Sequence of chain 1.G:
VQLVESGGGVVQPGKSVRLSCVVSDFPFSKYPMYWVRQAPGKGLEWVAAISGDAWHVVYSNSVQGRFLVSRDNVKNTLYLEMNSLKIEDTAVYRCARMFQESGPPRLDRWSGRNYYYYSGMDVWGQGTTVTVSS

Sequence of chain 1.H:
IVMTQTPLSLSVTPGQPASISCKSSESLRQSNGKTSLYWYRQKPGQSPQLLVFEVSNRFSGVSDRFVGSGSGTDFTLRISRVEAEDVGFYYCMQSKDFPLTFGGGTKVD

Binding-site contacts:
Ligand atom O2 contacts residue PHE60 of chain 1.H at 3.2 Å.
Ligand atom C6 contacts residue ARG98 of chain 1.G at 3.9 Å.
Ligand atom O2 contacts residue GLU102 of chain 1.G at 3.0 Å (salt-bridge).
Ligand atom C7 contacts residue GLU102 of chain 1.G at 3.8 Å.
Ligand atom O6 contacts residue GLU102 of chain 1.G at 3.0 Å (salt-bridge).
Ligand atom C2 contacts residue GLU102 of chain 1.G at 3.9 Å.
Ligand atom C6 contacts residue PHE60 of chain 1.H at 3.8 Å (hydrophobic).
Ligand atom C5 contacts residue ASN126 of chain 1.B at 3.6 Å.
Ligand atom C3 contacts residue ASN126 of chain 1.B at 3.8 Å.
Ligand atom O3 contacts residue ASN33 of chain 1.H at 3.5 Å (h-bond).
Ligand atom N2 contacts residue ASN126 of chain 1.B at 2.6 Å (h-bond).
Ligand atom O5 contacts residue ARG98 of chain 1.G at 3.9 Å.
Ligand atom C3 contacts residue TYR32 of chain 1.G at 3.5 Å (hydrophobic).
Ligand atom O4 contacts residue ASP26 of chain 1.G at 3.4 Å (salt-bridge).
Ligand atom C1 contacts residue ASN126 of chain 1.B at 1.4 Å.
Ligand atom O4 contacts residue GLU102 of chain 1.G at 3.2 Å.
Ligand atom C4 contacts residue PHE27 of chain 1.G at 3.7 Å (hydrophobic).
Ligand atom O2 contacts residue TYR32 of chain 1.G at 3.3 Å (h-bond).
Ligand atom C8 contacts residue ARG122 of chain 1.B at 3.8 Å.
Ligand atom C8 contacts residue GLU123 of chain 1.B at 3.9 Å.
Ligand atom O6 contacts residue VAL2 of chain 1.G at 3.3 Å.
Ligand atom O7 contacts residue GLU102 of chain 1.G at 2.8 Å (salt-bridge).
Ligand atom O6 contacts residue PHE27 of chain 1.G at 3.3 Å.
Ligand atom O4 contacts residue PHE60 of chain 1.H at 3.5 Å.
Ligand atom O3 contacts residue TYR32 of chain 1.G at 3.9 Å.
Ligand atom O7 contacts residue ASN126 of chain 1.B at 3.9 Å.
Ligand atom C2 contacts residue PHE60 of chain 1.H at 3.6 Å (hydrophobic).
Ligand atom O4 contacts residue SER61 of chain 1.H at 3.9 Å.
Ligand atom O5 contacts residue SER61 of chain 1.H at 3.5 Å.
Ligand atom O6 contacts residue SER61 of chain 1.H at 3.4 Å.
Ligand atom C2 contacts residue ASN126 of chain 1.B at 2.5 Å.
Ligand atom C7 contacts residue ASN126 of chain 1.B at 3.1 Å.
Ligand atom O3 contacts residue PRO28 of chain 1.G at 3.9 Å.
Ligand atom C4 contacts residue GLU102 of chain 1.G at 3.9 Å.
Ligand atom C5 contacts residue GLU102 of chain 1.G at 3.4 Å.
Ligand atom O3 contacts residue ARG98 of chain 1.G at 3.2 Å (salt-bridge).
Ligand atom O5 contacts residue ASN126 of chain 1.B at 2.2 Å (h-bond).
Ligand atom C6 contacts residue VAL2 of chain 1.G at 3.7 Å (hydrophobic).
Ligand atom C6 contacts residue GLU102 of chain 1.G at 3.2 Å.
Ligand atom C8 contacts residue ASN126 of chain 1.B at 3.4 Å.

Sequence of chain 1.B:
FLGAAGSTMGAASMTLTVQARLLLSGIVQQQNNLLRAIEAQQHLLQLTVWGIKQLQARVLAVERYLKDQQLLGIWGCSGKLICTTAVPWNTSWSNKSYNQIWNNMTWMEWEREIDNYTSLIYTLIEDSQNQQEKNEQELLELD

This small molecule binds to this protein.
Small molecule (SMILES): CC(=O)N[C@H]1[C@H](O[C@H]2[C@H](O)[C@@H](NC(C)=O)CO[C@@H]2CO[C@@H]2O[C@@H](C)[C@@H](O)[C@@H](O)[C@@H]2O)O[C@H](CO)[C@@H](O[C@@H]2O[C@H](CO[C@H]3O[C@H](CO)[C@@H](O)[C@H](O)[C@@H]3O)[C@@H](O)[C@H](O[C@H]3O[C@H](CO)[C@@H](O[C@@H]4O[C@H](CO)[C@@H](O)[C@H](O)[C@H]4NC(C)=O)[C@H](O)[C@@H]3O[C@@H]3O[C@H](CO)[C@@H](O[C@@H]4O[C@H](CO)[C@H](O)[C@H](O)[C@H]4O)[C@H](O)[C@H]3NC(C)=O)[C@@H]2O)[C@@H]1O